Binding-site contacts:
Ligand atom CB contacts residue HIS96 of chain 1.A at 4.3 Å.
Ligand atom C contacts residue ARG15 of chain 1.A at 3.8 Å.
Ligand atom CA contacts residue TYR94 of chain 1.A at 3.9 Å (hydrophobic).
Ligand atom O contacts residue ARG15 of chain 1.A at 3.1 Å (salt-bridge).
Ligand atom C contacts residue LYS75 of chain 1.A at 4.0 Å.
Ligand atom O contacts residue ASN300 of chain 1.A at 3.5 Å (h-bond).
Ligand atom C contacts residue ASN300 of chain 1.A at 3.9 Å.
Ligand atom O contacts residue MET132 of chain 1.A at 4.0 Å.
Ligand atom O3 contacts residue LYS75 of chain 1.A at 3.3 Å (salt-bridge).
Ligand atom CA contacts residue LYS75 of chain 1.A at 4.0 Å.
Ligand atom CB contacts residue LEU129 of chain 1.A at 3.7 Å (hydrophobic).
Ligand atom OXT contacts residue LYS75 of chain 1.A at 3.2 Å (salt-bridge).
Ligand atom OXT contacts residue ARG15 of chain 1.A at 3.3 Å (salt-bridge).
Ligand atom CB contacts residue TYR94 of chain 1.A at 4.0 Å (hydrophobic).
Ligand atom O3 contacts residue TYR94 of chain 1.A at 3.6 Å.
Ligand atom CA contacts residue HIS96 of chain 1.A at 4.1 Å.
Ligand atom OXT contacts residue ASN300 of chain 1.A at 3.5 Å (h-bond).
Ligand atom O3 contacts residue HIS96 of chain 1.A at 3.1 Å (h-bond).

Sequence of chain 1.A:
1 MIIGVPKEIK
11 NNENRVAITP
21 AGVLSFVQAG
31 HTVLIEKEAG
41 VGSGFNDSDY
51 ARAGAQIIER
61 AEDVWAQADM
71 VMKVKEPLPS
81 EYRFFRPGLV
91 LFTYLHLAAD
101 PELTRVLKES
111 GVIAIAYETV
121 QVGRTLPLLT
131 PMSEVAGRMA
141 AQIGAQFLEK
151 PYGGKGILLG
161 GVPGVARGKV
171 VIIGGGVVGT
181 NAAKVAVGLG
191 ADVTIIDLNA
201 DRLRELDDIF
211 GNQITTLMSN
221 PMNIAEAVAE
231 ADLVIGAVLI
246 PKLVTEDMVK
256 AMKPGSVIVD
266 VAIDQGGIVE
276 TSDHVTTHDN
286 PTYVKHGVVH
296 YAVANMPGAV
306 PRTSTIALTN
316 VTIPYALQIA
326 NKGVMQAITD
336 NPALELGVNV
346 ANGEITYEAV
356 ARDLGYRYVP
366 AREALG

The small molecule below binds the protein below.
Small molecule (SMILES): CC(=O)C(=O)O